Sequence of chain 2.A:
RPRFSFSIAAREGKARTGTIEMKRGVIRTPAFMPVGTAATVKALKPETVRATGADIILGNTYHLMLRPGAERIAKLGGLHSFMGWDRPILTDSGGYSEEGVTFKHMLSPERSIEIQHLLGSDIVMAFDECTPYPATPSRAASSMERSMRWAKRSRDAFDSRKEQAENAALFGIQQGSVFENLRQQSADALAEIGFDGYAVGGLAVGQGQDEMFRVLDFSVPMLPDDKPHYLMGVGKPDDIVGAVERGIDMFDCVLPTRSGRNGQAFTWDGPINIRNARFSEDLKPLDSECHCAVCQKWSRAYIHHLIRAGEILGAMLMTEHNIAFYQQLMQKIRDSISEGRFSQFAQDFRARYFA

Binding-site contacts:
Ligand atom C6 contacts residue CYS158 of chain 2.A at 3.5 Å (hydrophobic).
Ligand atom C5 contacts residue CYS158 of chain 2.A at 4.0 Å (hydrophobic).
Ligand atom N9 contacts residue GOL1 of chain 2.E at 3.1 Å (h-bond).
Ligand atom N7 contacts residue MET260 of chain 2.A at 4.0 Å.
Ligand atom C5 contacts residue TYR106 of chain 2.A at 3.3 Å (hydrophobic).
Ligand atom O6 contacts residue GLY230 of chain 2.A at 3.1 Å (h-bond).
Ligand atom N9 contacts residue TYR106 of chain 2.A at 3.4 Å.
Ligand atom C6 contacts residue GLN203 of chain 2.A at 3.8 Å.
Ligand atom N2 contacts residue SER103 of chain 2.A at 3.6 Å.
Ligand atom N2 contacts residue ASP156 of chain 2.A at 2.9 Å (salt-bridge).
Ligand atom C2 contacts residue MET260 of chain 2.A at 4.0 Å (hydrophobic).
Ligand atom N2 contacts residue ILE201 of chain 2.A at 3.8 Å.
Ligand atom C8 contacts residue TYR106 of chain 2.A at 3.4 Å (hydrophobic).
Ligand atom N1 contacts residue MET260 of chain 2.A at 4.0 Å.
Ligand atom O6 contacts residue GLN203 of chain 2.A at 2.8 Å (h-bond).
Ligand atom C6 contacts residue GLY230 of chain 2.A at 4.0 Å.
Ligand atom C2 contacts residue ASP156 of chain 2.A at 3.5 Å.
Ligand atom C8 contacts residue ALA232 of chain 2.A at 4.0 Å (hydrophobic).
Ligand atom C6 contacts residue TYR106 of chain 2.A at 4.0 Å (hydrophobic).
Ligand atom C2 contacts residue TYR106 of chain 2.A at 3.6 Å (hydrophobic).
Ligand atom C4 contacts residue ASP102 of chain 2.A at 3.9 Å.
Ligand atom N3 contacts residue TYR106 of chain 2.A at 3.2 Å.
Ligand atom N9 contacts residue MET260 of chain 2.A at 4.0 Å.
Ligand atom N3 contacts residue ASP102 of chain 2.A at 3.0 Å (salt-bridge).
Ligand atom C6 contacts residue ASP156 of chain 2.A at 3.5 Å.
Ligand atom N7 contacts residue GLY230 of chain 2.A at 4.0 Å.
Ligand atom C4 contacts residue GOL1 of chain 2.E at 4.0 Å.
Ligand atom C4 contacts residue MET260 of chain 2.A at 4.0 Å (hydrophobic).
Ligand atom O6 contacts residue CYS158 of chain 2.A at 3.0 Å (h-bond).
Ligand atom N3 contacts residue MET260 of chain 2.A at 3.8 Å.
Ligand atom C8 contacts residue MET260 of chain 2.A at 3.9 Å (hydrophobic).
Ligand atom N1 contacts residue ASP156 of chain 2.A at 2.7 Å (salt-bridge).
Ligand atom C4 contacts residue TYR106 of chain 2.A at 3.3 Å (hydrophobic).
Ligand atom C8 contacts residue GOL1 of chain 2.E at 3.9 Å.
Ligand atom O6 contacts residue ASP156 of chain 2.A at 3.5 Å (salt-bridge).
Ligand atom O6 contacts residue GLY229 of chain 2.A at 3.4 Å.
Ligand atom N2 contacts residue ASP102 of chain 2.A at 2.8 Å (salt-bridge).
Ligand atom N2 contacts residue TYR106 of chain 2.A at 3.8 Å.
Ligand atom N7 contacts residue TYR106 of chain 2.A at 3.3 Å.
Ligand atom C2 contacts residue ASP102 of chain 2.A at 3.6 Å.

A small-molecule ligand and the protein it binds are described below.
Small molecule (SMILES): Nc1nc2[nH]cnc2c(=O)[nH]1